The small molecule below binds the protein below.
Small molecule (SMILES): COc1ccc2nc(SCc3ncc(C)c(OC)c3C)[nH]c2c1

Sequence of chain 1.A:
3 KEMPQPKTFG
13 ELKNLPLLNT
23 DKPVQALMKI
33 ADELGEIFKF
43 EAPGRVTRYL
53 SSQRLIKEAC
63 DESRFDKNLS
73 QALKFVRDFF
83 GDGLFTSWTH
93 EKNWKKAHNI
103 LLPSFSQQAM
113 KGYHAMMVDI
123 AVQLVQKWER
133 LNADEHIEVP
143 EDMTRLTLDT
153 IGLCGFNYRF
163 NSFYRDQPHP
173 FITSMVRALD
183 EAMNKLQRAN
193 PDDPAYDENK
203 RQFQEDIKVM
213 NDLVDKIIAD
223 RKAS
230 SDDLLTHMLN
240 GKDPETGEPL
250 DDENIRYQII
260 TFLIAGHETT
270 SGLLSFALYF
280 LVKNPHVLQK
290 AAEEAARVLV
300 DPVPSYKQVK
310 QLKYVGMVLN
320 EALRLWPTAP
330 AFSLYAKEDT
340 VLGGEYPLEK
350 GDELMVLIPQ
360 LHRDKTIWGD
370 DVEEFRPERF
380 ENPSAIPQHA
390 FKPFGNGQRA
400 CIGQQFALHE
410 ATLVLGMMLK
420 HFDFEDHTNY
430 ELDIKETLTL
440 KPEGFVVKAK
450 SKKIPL

Binding-site contacts:
Ligand atom NV contacts residue ALA330 of chain 1.A at 3.9 Å.
Ligand atom CZ2 contacts residue LEU437 of chain 1.A at 4.0 Å (hydrophobic).
Ligand atom S contacts residue ALA330 of chain 1.A at 3.7 Å.
Ligand atom S contacts residue PRO329 of chain 1.A at 3.6 Å.
Ligand atom CZ2 contacts residue VAL26 of chain 1.A at 3.5 Å (hydrophobic).
Ligand atom CX2 contacts residue ALA74 of chain 1.A at 4.0 Å (hydrophobic).
Ligand atom NE1 contacts residue LEU437 of chain 1.A at 2.8 Å (h-bond).
Ligand atom NE1 contacts residue PRO329 of chain 1.A at 3.7 Å.
Ligand atom C2 contacts residue THR438 of chain 1.A at 3.8 Å.
Ligand atom CF1 contacts residue LEU437 of chain 1.A at 3.8 Å (hydrophobic).
Ligand atom CZ contacts residue ALA328 of chain 1.A at 4.0 Å (hydrophobic).
Ligand atom CG contacts residue PHE87 of chain 1.A at 3.7 Å (hydrophobic).
Ligand atom S contacts residue LEU437 of chain 1.A at 4.0 Å.
Ligand atom N1 contacts residue ALA328 of chain 1.A at 3.2 Å.
Ligand atom C3 contacts residue THR438 of chain 1.A at 4.1 Å.
Ligand atom CG contacts residue ALA328 of chain 1.A at 4.1 Å (hydrophobic).
Ligand atom CZ contacts residue PHE87 of chain 1.A at 3.0 Å (hydrophobic).
Ligand atom C1 contacts residue PHE87 of chain 1.A at 2.9 Å (hydrophobic).
Ligand atom CE2 contacts residue PHE87 of chain 1.A at 2.9 Å (hydrophobic).
Ligand atom O3 contacts residue LEU188 of chain 1.A at 3.7 Å.
Ligand atom CD1 contacts residue PHE87 of chain 1.A at 3.8 Å (hydrophobic).
Ligand atom S contacts residue ALA328 of chain 1.A at 3.9 Å.
Ligand atom C4 contacts residue LEU188 of chain 1.A at 3.9 Å (hydrophobic).
Ligand atom CE3 contacts residue ALA74 of chain 1.A at 3.7 Å (hydrophobic).
Ligand atom CZ3 contacts residue LEU188 of chain 1.A at 4.0 Å (hydrophobic).
Ligand atom CX2 contacts residue ALA330 of chain 1.A at 4.1 Å (hydrophobic).
Ligand atom C1 contacts residue ALA264 of chain 1.A at 3.7 Å (hydrophobic).
Ligand atom CS2 contacts residue LEU437 of chain 1.A at 3.7 Å (hydrophobic).
Ligand atom C2 contacts residue ILE263 of chain 1.A at 3.7 Å (hydrophobic).
Ligand atom CF1 contacts residue PRO329 of chain 1.A at 4.0 Å (hydrophobic).
Ligand atom CE2 contacts residue ALA328 of chain 1.A at 3.1 Å (hydrophobic).
Ligand atom O3 contacts residue TYR51 of chain 1.A at 4.0 Å.
Ligand atom CH2 contacts residue VAL26 of chain 1.A at 4.1 Å (hydrophobic).
Ligand atom CF1 contacts residue ALA330 of chain 1.A at 4.0 Å (hydrophobic).
Ligand atom CD1 contacts residue THR438 of chain 1.A at 4.0 Å.
Ligand atom N1 contacts residue PHE87 of chain 1.A at 3.2 Å.
Ligand atom C4 contacts residue LEU29 of chain 1.A at 4.1 Å (hydrophobic).
Ligand atom C4 contacts residue TYR51 of chain 1.A at 3.3 Å (hydrophobic).
Ligand atom CH2 contacts residue LEU188 of chain 1.A at 3.9 Å (hydrophobic).
Ligand atom CE1 contacts residue PHE87 of chain 1.A at 3.5 Å (hydrophobic).